Sequence of chain 1.B:
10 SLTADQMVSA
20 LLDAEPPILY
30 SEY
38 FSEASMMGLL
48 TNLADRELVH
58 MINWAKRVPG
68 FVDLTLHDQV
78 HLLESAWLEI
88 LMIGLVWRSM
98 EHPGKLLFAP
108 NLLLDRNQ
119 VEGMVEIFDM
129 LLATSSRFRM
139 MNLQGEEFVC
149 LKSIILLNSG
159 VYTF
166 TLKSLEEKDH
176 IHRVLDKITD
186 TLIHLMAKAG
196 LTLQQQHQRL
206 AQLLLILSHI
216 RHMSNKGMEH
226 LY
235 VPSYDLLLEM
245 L

A protein and the small-molecule ligand that binds it are described below.
Small molecule (SMILES): CCCN1CC[C@H](CSc2ccc([C@@H]3c4ccc(O)cc4CC4(CC4)N3C(=O)c3ccccc3)cc2)C1

Binding-site contacts:
Ligand atom C16 contacts residue ALA51 of chain 1.B at 3.6 Å (hydrophobic).
Ligand atom C20 contacts residue TRP84 of chain 1.B at 3.5 Å (hydrophobic).
Ligand atom C29 contacts residue ASP52 of chain 1.B at 3.1 Å.
Ligand atom C17 contacts residue LEU226 of chain 1.B at 3.9 Å (hydrophobic).
Ligand atom N2 contacts residue ASP52 of chain 1.B at 2.5 Å (salt-bridge).
Ligand atom C4 contacts residue LEU88 of chain 1.B at 4.0 Å (hydrophobic).
Ligand atom C23 contacts residue HIS225 of chain 1.B at 4.0 Å.
Ligand atom C1 contacts residue ALA51 of chain 1.B at 3.7 Å (hydrophobic).
Ligand atom O1 contacts residue GLU54 of chain 1.B at 2.5 Å (salt-bridge).
Ligand atom C7 contacts residue LEU92 of chain 1.B at 3.8 Å (hydrophobic).
Ligand atom C28 contacts residue ASP52 of chain 1.B at 3.1 Å.
Ligand atom C2 contacts residue ALA51 of chain 1.B at 3.9 Å (hydrophobic).
Ligand atom C15 contacts residue ALA51 of chain 1.B at 3.7 Å (hydrophobic).
Ligand atom C5 contacts residue PHE105 of chain 1.B at 3.8 Å (hydrophobic).
Ligand atom C12 contacts residue MET89 of chain 1.B at 3.8 Å (hydrophobic).
Ligand atom C3 contacts residue GLU54 of chain 1.B at 3.2 Å.
Ligand atom C21 contacts residue ASP52 of chain 1.B at 3.2 Å.
Ligand atom C3 contacts residue ARG95 of chain 1.B at 4.0 Å.
Ligand atom O2 contacts residue LEU47 of chain 1.B at 3.5 Å.
Ligand atom C1 contacts residue LEU47 of chain 1.B at 3.6 Å (hydrophobic).
Ligand atom C23 contacts residue MET122 of chain 1.B at 3.6 Å (hydrophobic).
Ligand atom C2 contacts residue GLU54 of chain 1.B at 3.1 Å.
Ligand atom N1 contacts residue PHE105 of chain 1.B at 4.0 Å.
Ligand atom C28 contacts residue PRO236 of chain 1.B at 3.8 Å (hydrophobic).
Ligand atom C18 contacts residue THR48 of chain 1.B at 3.7 Å.
Ligand atom C31 contacts residue ASP52 of chain 1.B at 4.0 Å.
Ligand atom C30 contacts residue ASP52 of chain 1.B at 3.4 Å.
Ligand atom C26 contacts residue PHE105 of chain 1.B at 3.8 Å (hydrophobic).
Ligand atom C18 contacts residue LEU226 of chain 1.B at 3.7 Å (hydrophobic).
Ligand atom C24 contacts residue ILE125 of chain 1.B at 3.7 Å (hydrophobic).
Ligand atom O1 contacts residue LEU88 of chain 1.B at 3.9 Å.
Ligand atom C6 contacts residue PHE105 of chain 1.B at 4.0 Å (hydrophobic).
Ligand atom C25 contacts residue LEU129 of chain 1.B at 3.8 Å (hydrophobic).
Ligand atom C24 contacts residue PHE126 of chain 1.B at 3.8 Å (hydrophobic).
Ligand atom C13 contacts residue LEU85 of chain 1.B at 3.7 Å (hydrophobic).
Ligand atom C7 contacts residue PHE105 of chain 1.B at 3.9 Å (hydrophobic).
Ligand atom O2 contacts residue MET44 of chain 1.B at 3.3 Å.
Ligand atom O1 contacts residue ARG95 of chain 1.B at 3.0 Å (salt-bridge).
Ligand atom C24 contacts residue MET122 of chain 1.B at 3.6 Å (hydrophobic).
Ligand atom C27 contacts residue ASP52 of chain 1.B at 3.1 Å.